This small molecule binds to this protein.
Small molecule (SMILES): CC(=O)N[C@@H]1[C@@H](O)[C@H](O)[C@@H](CO)O[C@H]1O

Binding-site contacts:
Ligand atom C7 contacts residue PHE157 of chain 1.C at 4.1 Å (hydrophobic).
Ligand atom O5 contacts residue PHE157 of chain 1.C at 4.3 Å.
Ligand atom C4 contacts residue THR124 of chain 1.C at 4.5 Å.
Ligand atom N2 contacts residue PHE157 of chain 1.C at 4.2 Å.
Ligand atom C7 contacts residue GLU154 of chain 1.C at 3.5 Å.
Ligand atom C1 contacts residue ASN122 of chain 1.C at 1.4 Å.
Ligand atom C5 contacts residue THR124 of chain 1.C at 4.3 Å.
Ligand atom C1 contacts residue PHE157 of chain 1.C at 4.1 Å (hydrophobic).
Ligand atom O5 contacts residue ASN122 of chain 1.C at 2.4 Å (h-bond).
Ligand atom N2 contacts residue THR124 of chain 1.C at 3.2 Å (h-bond).
Ligand atom C6 contacts residue VAL127 of chain 1.C at 4.2 Å (hydrophobic).
Ligand atom C8 contacts residue GLU154 of chain 1.C at 3.4 Å.
Ligand atom C2 contacts residue ASN122 of chain 1.C at 2.5 Å.
Ligand atom C8 contacts residue THR124 of chain 1.C at 3.8 Å.
Ligand atom C3 contacts residue THR124 of chain 1.C at 3.5 Å.
Ligand atom C2 contacts residue THR124 of chain 1.C at 3.5 Å.
Ligand atom O5 contacts residue THR124 of chain 1.C at 4.3 Å.
Ligand atom C4 contacts residue ASN122 of chain 1.C at 4.2 Å.
Ligand atom C3 contacts residue ASN122 of chain 1.C at 3.8 Å.
Ligand atom O7 contacts residue GLU154 of chain 1.C at 3.0 Å (salt-bridge).
Ligand atom C1 contacts residue THR124 of chain 1.C at 3.3 Å.
Ligand atom C5 contacts residue ASN122 of chain 1.C at 3.7 Å.
Ligand atom O7 contacts residue ASN122 of chain 1.C at 4.3 Å.
Ligand atom C7 contacts residue THR124 of chain 1.C at 4.2 Å.
Ligand atom N2 contacts residue ASN122 of chain 1.C at 2.9 Å (h-bond).
Ligand atom O7 contacts residue PHE157 of chain 1.C at 3.5 Å.
Ligand atom O3 contacts residue THR124 of chain 1.C at 4.4 Å.
Ligand atom C8 contacts residue ALA123 of chain 1.C at 3.9 Å (hydrophobic).
Ligand atom C7 contacts residue ASN122 of chain 1.C at 3.8 Å.
Ligand atom C2 contacts residue PHE157 of chain 1.C at 3.8 Å (hydrophobic).

Sequence of chain 1.C:
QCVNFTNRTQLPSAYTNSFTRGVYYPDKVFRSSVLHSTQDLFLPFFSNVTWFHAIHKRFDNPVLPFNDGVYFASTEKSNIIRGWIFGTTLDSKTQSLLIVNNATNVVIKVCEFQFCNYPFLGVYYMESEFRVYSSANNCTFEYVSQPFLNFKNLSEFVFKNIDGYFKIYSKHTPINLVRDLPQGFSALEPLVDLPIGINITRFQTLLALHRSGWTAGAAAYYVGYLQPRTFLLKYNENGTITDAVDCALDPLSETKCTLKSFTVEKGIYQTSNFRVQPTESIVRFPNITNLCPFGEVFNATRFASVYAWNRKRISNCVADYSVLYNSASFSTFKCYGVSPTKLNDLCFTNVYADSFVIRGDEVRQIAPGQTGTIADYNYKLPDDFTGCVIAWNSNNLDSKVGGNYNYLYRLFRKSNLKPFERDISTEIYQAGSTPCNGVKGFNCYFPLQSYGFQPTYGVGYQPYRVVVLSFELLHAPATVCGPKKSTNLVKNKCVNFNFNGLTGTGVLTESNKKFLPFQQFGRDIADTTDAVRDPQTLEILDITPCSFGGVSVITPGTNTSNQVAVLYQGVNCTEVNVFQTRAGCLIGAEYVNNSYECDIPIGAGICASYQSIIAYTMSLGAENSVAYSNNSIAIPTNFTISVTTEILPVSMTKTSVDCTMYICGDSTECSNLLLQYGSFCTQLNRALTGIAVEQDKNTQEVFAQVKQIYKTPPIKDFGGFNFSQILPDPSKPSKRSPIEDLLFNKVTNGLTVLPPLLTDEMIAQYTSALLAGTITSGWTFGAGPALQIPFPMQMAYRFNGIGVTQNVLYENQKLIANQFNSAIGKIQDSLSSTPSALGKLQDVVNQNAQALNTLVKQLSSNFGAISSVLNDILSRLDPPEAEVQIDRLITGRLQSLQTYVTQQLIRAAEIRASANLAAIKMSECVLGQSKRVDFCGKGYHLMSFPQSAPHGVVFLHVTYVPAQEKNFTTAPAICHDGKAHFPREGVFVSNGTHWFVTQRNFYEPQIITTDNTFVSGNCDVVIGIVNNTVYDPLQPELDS